Sequence of chain 58.A:
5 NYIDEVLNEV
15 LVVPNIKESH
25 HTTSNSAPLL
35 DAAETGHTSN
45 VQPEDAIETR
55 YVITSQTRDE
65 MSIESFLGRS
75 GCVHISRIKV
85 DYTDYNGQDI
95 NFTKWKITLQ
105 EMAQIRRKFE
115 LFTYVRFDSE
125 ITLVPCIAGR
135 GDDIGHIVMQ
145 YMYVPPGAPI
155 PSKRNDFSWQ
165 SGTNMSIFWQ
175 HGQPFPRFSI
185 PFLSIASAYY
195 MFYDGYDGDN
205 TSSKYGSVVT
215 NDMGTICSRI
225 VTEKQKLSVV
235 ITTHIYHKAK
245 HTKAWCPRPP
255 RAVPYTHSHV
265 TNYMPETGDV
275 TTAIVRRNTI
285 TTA

Binding-site contacts:
Ligand atom CL1 contacts residue ILE239 of chain 58.A at 3.8 Å.
Ligand atom C2A contacts residue PHE182 of chain 58.A at 4.2 Å (hydrophobic).
Ligand atom O1A contacts residue TYR147 of chain 58.A at 4.0 Å.
Ligand atom N3A contacts residue LEU127 of chain 58.A at 4.1 Å.
Ligand atom C4A contacts residue TYR145 of chain 58.A at 3.3 Å (hydrophobic).
Ligand atom C1B contacts residue ILE125 of chain 58.A at 3.1 Å (hydrophobic).
Ligand atom O1 contacts residue MET217 of chain 58.A at 4.2 Å.
Ligand atom C6B contacts residue ILE184 of chain 58.A at 4.1 Å (hydrophobic).
Ligand atom N2 contacts residue ASN215 of chain 58.A at 3.7 Å.
Ligand atom CL2 contacts residue TYR147 of chain 58.A at 3.4 Å.
Ligand atom C5B contacts residue TYR147 of chain 58.A at 3.9 Å (hydrophobic).
Ligand atom C5A contacts residue TYR147 of chain 58.A at 4.1 Å (hydrophobic).
Ligand atom CL1 contacts residue ILE125 of chain 58.A at 3.5 Å.
Ligand atom C31 contacts residue GLN104 of chain 58.A at 3.6 Å.
Ligand atom C4A contacts residue ILE220 of chain 58.A at 4.1 Å (hydrophobic).
Ligand atom N2 contacts residue THR102 of chain 58.A at 4.2 Å.
Ligand atom C5B contacts residue ILE125 of chain 58.A at 3.9 Å (hydrophobic).
Ligand atom O1B contacts residue ILE125 of chain 58.A at 3.5 Å.
Ligand atom N3A contacts residue PHE182 of chain 58.A at 4.0 Å.
Ligand atom C2A contacts residue ILE220 of chain 58.A at 3.8 Å (hydrophobic).
Ligand atom C4B contacts residue ILE125 of chain 58.A at 3.9 Å (hydrophobic).
Ligand atom C2B contacts residue ILE125 of chain 58.A at 3.1 Å (hydrophobic).
Ligand atom C3 contacts residue LEU103 of chain 58.A at 4.1 Å (hydrophobic).
Ligand atom O1A contacts residue ILE220 of chain 58.A at 3.6 Å.
Ligand atom C5A contacts residue MET146 of chain 58.A at 3.7 Å (hydrophobic).
Ligand atom CL2 contacts residue LEU187 of chain 58.A at 3.9 Å.
Ligand atom C5 contacts residue LEU103 of chain 58.A at 3.8 Å (hydrophobic).
Ligand atom C4 contacts residue LEU103 of chain 58.A at 3.4 Å (hydrophobic).
Ligand atom C5A contacts residue TYR145 of chain 58.A at 3.8 Å (hydrophobic).
Ligand atom C4A contacts residue LEU127 of chain 58.A at 4.0 Å (hydrophobic).
Ligand atom C31 contacts residue MET195 of chain 58.A at 3.5 Å (hydrophobic).
Ligand atom C3B contacts residue ILE125 of chain 58.A at 3.5 Å (hydrophobic).
Ligand atom C5A contacts residue ILE220 of chain 58.A at 3.9 Å (hydrophobic).
Ligand atom C1C contacts residue LEU103 of chain 58.A at 4.1 Å (hydrophobic).
Ligand atom CL2 contacts residue ILE184 of chain 58.A at 3.9 Å.
Ligand atom C3B contacts residue ILE220 of chain 58.A at 4.2 Å (hydrophobic).
Ligand atom C2C contacts residue MET217 of chain 58.A at 3.7 Å (hydrophobic).
Ligand atom C4B contacts residue ILE220 of chain 58.A at 4.0 Å (hydrophobic).
Ligand atom C6B contacts residue ILE125 of chain 58.A at 3.6 Å (hydrophobic).
Ligand atom C4C contacts residue MET217 of chain 58.A at 4.2 Å (hydrophobic).

The protein below binds the small molecule below.
Small molecule (SMILES): Cc1cc(CCCCCOc2c(Cl)cc(C3=NCCO3)cc2Cl)on1